Sequence of chain 1.B:
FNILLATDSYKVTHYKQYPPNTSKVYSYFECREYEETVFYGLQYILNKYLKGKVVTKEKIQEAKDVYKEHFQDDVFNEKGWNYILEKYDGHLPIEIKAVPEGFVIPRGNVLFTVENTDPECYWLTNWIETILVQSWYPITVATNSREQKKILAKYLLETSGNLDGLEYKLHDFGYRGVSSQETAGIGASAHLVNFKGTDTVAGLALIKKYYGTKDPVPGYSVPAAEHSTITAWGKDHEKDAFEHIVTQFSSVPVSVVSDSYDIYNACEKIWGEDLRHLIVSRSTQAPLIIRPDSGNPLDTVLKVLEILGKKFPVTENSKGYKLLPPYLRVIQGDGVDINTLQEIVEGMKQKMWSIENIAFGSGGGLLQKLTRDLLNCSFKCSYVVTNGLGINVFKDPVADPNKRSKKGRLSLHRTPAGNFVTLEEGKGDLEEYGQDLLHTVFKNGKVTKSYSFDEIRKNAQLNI

Sequence of chain 1.A:
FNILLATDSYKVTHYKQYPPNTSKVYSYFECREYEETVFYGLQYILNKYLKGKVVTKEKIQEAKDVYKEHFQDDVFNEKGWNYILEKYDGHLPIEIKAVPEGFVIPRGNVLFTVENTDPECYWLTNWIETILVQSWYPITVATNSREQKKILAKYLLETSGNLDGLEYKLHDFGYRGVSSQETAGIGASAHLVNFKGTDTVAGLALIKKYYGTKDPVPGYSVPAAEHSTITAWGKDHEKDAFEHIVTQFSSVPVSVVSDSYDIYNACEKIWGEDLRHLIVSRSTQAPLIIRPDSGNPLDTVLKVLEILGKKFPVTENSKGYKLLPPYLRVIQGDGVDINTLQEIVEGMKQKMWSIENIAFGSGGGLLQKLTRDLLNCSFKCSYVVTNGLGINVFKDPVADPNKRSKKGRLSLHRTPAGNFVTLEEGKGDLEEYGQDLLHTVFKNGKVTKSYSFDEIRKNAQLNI

Binding-site contacts:
Ligand atom C01 contacts residue ASP219 of chain 1.A at 3.3 Å.
Ligand atom C05 contacts residue ARG311 of chain 1.A at 4.1 Å.
Ligand atom C07 contacts residue ALA244 of chain 1.A at 4.3 Å (hydrophobic).
Ligand atom C01 contacts residue TYR18 of chain 1.B at 3.8 Å (hydrophobic).
Ligand atom C03 contacts residue PHE193 of chain 1.A at 3.5 Å (hydrophobic).
Ligand atom N09 contacts residue PHE193 of chain 1.A at 3.8 Å.
Ligand atom C06 contacts residue TYR18 of chain 1.B at 3.5 Å (hydrophobic).
Ligand atom C05 contacts residue PRP1 of chain 1.I at 3.9 Å.
Ligand atom C04 contacts residue PRP1 of chain 1.I at 3.5 Å.
Ligand atom C05 contacts residue PHE193 of chain 1.A at 3.9 Å (hydrophobic).
Ligand atom C03 contacts residue ARG196 of chain 1.A at 3.4 Å.
Ligand atom C04 contacts residue ARG196 of chain 1.A at 3.5 Å.
Ligand atom N09 contacts residue ASP219 of chain 1.A at 3.0 Å (salt-bridge).
Ligand atom C02 contacts residue ARG196 of chain 1.A at 4.3 Å.
Ligand atom C04 contacts residue PHE193 of chain 1.A at 4.2 Å (hydrophobic).
Ligand atom O08 contacts residue TYR18 of chain 1.B at 3.9 Å.
Ligand atom C02 contacts residue ASP219 of chain 1.A at 4.0 Å.
Ligand atom C06 contacts residue ASP219 of chain 1.A at 4.1 Å.
Ligand atom C04 contacts residue TYR18 of chain 1.B at 3.2 Å (hydrophobic).
Ligand atom C07 contacts residue ARG311 of chain 1.A at 4.4 Å.
Ligand atom C07 contacts residue ASP219 of chain 1.A at 4.0 Å.
Ligand atom C02 contacts residue ASP16 of chain 1.B at 3.7 Å.
Ligand atom O08 contacts residue ALA244 of chain 1.A at 4.2 Å.
Ligand atom C07 contacts residue TYR18 of chain 1.B at 3.5 Å (hydrophobic).
Ligand atom C02 contacts residue TYR18 of chain 1.B at 3.9 Å (hydrophobic).
Ligand atom C06 contacts residue PHE193 of chain 1.A at 3.7 Å (hydrophobic).
Ligand atom C01 contacts residue PHE193 of chain 1.A at 3.4 Å (hydrophobic).
Ligand atom C07 contacts residue PHE193 of chain 1.A at 3.4 Å (hydrophobic).
Ligand atom C03 contacts residue TYR18 of chain 1.B at 3.9 Å (hydrophobic).
Ligand atom C03 contacts residue ASP16 of chain 1.B at 4.0 Å.
Ligand atom C05 contacts residue TYR18 of chain 1.B at 3.2 Å (hydrophobic).
Ligand atom N09 contacts residue TYR18 of chain 1.B at 3.4 Å.
Ligand atom C02 contacts residue PHE193 of chain 1.A at 3.7 Å (hydrophobic).
Ligand atom N09 contacts residue ALA244 of chain 1.A at 3.6 Å.
Ligand atom O08 contacts residue ARG311 of chain 1.A at 3.2 Å (salt-bridge).
Ligand atom O08 contacts residue PHE193 of chain 1.A at 3.3 Å.

A protein and the small-molecule ligand that binds it are described below.
Small molecule (SMILES): NC(=O)c1ccccc1